A protein and the small-molecule ligand that binds it are described below.
Small molecule (SMILES): O=P(O)(O)OC[C@H]1O[C@](O)(COP(=O)(O)O)[C@@H](O)[C@@H]1O

Sequence of chain 1.B:
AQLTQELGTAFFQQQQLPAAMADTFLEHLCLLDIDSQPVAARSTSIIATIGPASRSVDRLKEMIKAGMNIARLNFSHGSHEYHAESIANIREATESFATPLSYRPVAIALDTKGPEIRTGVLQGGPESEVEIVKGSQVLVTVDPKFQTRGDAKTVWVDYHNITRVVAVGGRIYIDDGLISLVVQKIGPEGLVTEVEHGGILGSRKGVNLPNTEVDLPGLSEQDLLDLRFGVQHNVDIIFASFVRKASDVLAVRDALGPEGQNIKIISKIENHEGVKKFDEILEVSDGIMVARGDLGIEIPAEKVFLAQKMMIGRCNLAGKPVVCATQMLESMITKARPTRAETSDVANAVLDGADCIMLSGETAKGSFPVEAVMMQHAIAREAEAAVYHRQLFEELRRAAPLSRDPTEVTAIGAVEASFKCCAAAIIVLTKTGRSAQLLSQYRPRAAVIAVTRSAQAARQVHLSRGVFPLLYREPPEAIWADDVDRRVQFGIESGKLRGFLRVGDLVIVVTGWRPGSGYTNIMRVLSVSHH

Binding-site contacts:
Ligand atom O3P contacts residue LYS446 of chain 1.B at 2.8 Å (salt-bridge).
Ligand atom O6 contacts residue THR445 of chain 1.B at 3.5 Å.
Ligand atom O4P contacts residue THR447 of chain 1.B at 2.6 Å (h-bond).
Ligand atom O5P contacts residue GLY533 of chain 1.B at 2.8 Å (h-bond).
Ligand atom C6 contacts residue THR535 of chain 1.B at 3.6 Å.
Ligand atom O4 contacts residue GLY533 of chain 1.B at 3.7 Å.
Ligand atom O4 contacts residue THR535 of chain 1.B at 3.4 Å (h-bond).
Ligand atom P1 contacts residue LYS446 of chain 1.B at 3.7 Å.
Ligand atom P1 contacts residue ARG502 of chain 1.B at 3.5 Å.
Ligand atom O3 contacts residue TRP495 of chain 1.B at 3.6 Å.
Ligand atom O3 contacts residue GLY527 of chain 1.B at 3.1 Å.
Ligand atom C1 contacts residue ARG502 of chain 1.B at 3.7 Å.
Ligand atom P2 contacts residue SER532 of chain 1.B at 3.6 Å.
Ligand atom O6P contacts residue SER450 of chain 1.B at 2.8 Å (h-bond).
Ligand atom O6 contacts residue LYS446 of chain 1.B at 3.1 Å (salt-bridge).
Ligand atom O3P contacts residue GLY531 of chain 1.B at 2.9 Å (h-bond).
Ligand atom C6 contacts residue LEU444 of chain 1.B at 3.7 Å (hydrophobic).
Ligand atom C3 contacts residue ARG529 of chain 1.B at 3.5 Å.
Ligand atom O5P contacts residue SER532 of chain 1.B at 3.5 Å.
Ligand atom O4P contacts residue SER532 of chain 1.B at 2.6 Å (h-bond).
Ligand atom O3 contacts residue ARG529 of chain 1.B at 3.0 Å (salt-bridge).
Ligand atom O4 contacts residue GLY531 of chain 1.B at 2.7 Å (h-bond).
Ligand atom C6 contacts residue SER450 of chain 1.B at 3.8 Å.
Ligand atom C4 contacts residue GLY531 of chain 1.B at 3.5 Å.
Ligand atom P2 contacts residue SER450 of chain 1.B at 3.5 Å.
Ligand atom O2 contacts residue LEU444 of chain 1.B at 3.4 Å.
Ligand atom O5P contacts residue SER450 of chain 1.B at 3.5 Å (h-bond).
Ligand atom O4P contacts residue LYS446 of chain 1.B at 3.7 Å.
Ligand atom O1P contacts residue LYS446 of chain 1.B at 3.5 Å (salt-bridge).
Ligand atom O6P contacts residue THR445 of chain 1.B at 2.3 Å (h-bond).
Ligand atom O1 contacts residue GLY531 of chain 1.B at 3.8 Å.
Ligand atom O4 contacts residue TYR534 of chain 1.B at 2.9 Å (h-bond).
Ligand atom C3 contacts residue GLY531 of chain 1.B at 3.8 Å.
Ligand atom O2P contacts residue ARG502 of chain 1.B at 2.6 Å (salt-bridge).
Ligand atom C5 contacts residue GLY531 of chain 1.B at 3.6 Å.
Ligand atom O5 contacts residue LEU444 of chain 1.B at 3.6 Å (h-bond).
Ligand atom O1P contacts residue ARG502 of chain 1.B at 2.6 Å (salt-bridge).
Ligand atom P2 contacts residue THR445 of chain 1.B at 3.5 Å.
Ligand atom O2 contacts residue GLY527 of chain 1.B at 3.6 Å (h-bond).
Ligand atom O2P contacts residue TRP495 of chain 1.B at 2.9 Å (h-bond).